Binding-site contacts:
Ligand atom CG2 contacts residue GLN1063 of chain 5.MA at 3.3 Å.
Ligand atom CD1 contacts residue ASN1072 of chain 5.MA at 4.0 Å.
Ligand atom SD contacts residue ASN1072 of chain 5.MA at 3.7 Å.
Ligand atom OH contacts residue GLN1063 of chain 5.MA at 3.7 Å.
Ligand atom CD1 contacts residue GLN1063 of chain 5.MA at 3.8 Å.
Ligand atom C contacts residue HIS1126 of chain 5.MA at 4.0 Å.
Ligand atom CD2 contacts residue PHE1125 of chain 5.MA at 4.2 Å (hydrophobic).
Ligand atom O contacts residue HIS1126 of chain 5.MA at 3.3 Å (h-bond).
Ligand atom CD1 contacts residue ASN1122 of chain 5.MA at 4.3 Å.
Ligand atom CG contacts residue HIS1126 of chain 5.MA at 4.3 Å.
Ligand atom CG contacts residue ASN1072 of chain 5.MA at 4.2 Å.
Ligand atom CG contacts residue THR1121 of chain 5.MA at 3.3 Å.
Ligand atom CZ contacts residue ASP182 of chain 5.KB at 4.0 Å.
Ligand atom CE2 contacts residue ASP182 of chain 5.KB at 4.1 Å.
Ligand atom C contacts residue GLN1063 of chain 5.MA at 3.9 Å.
Ligand atom CE1 contacts residue THR1121 of chain 5.MA at 3.9 Å.
Ligand atom CD2 contacts residue THR1121 of chain 5.MA at 4.0 Å.
Ligand atom OH contacts residue ASN1072 of chain 5.MA at 3.1 Å (h-bond).
Ligand atom CZ contacts residue GLN1063 of chain 5.MA at 4.1 Å.
Ligand atom CD2 contacts residue GLN1063 of chain 5.MA at 3.6 Å.
Ligand atom CB contacts residue THR1121 of chain 5.MA at 3.3 Å.
Ligand atom O contacts residue VAL1202 of chain 5.MA at 3.2 Å.
Ligand atom CD1 contacts residue THR1121 of chain 5.MA at 3.0 Å.
Ligand atom CD2 contacts residue HIS1126 of chain 5.MA at 3.4 Å.
Ligand atom CD2 contacts residue LEU1129 of chain 5.MA at 4.2 Å (hydrophobic).
Ligand atom CD1 contacts residue PHE1125 of chain 5.MA at 3.6 Å (hydrophobic).
Ligand atom OH contacts residue HIS1068 of chain 5.MA at 3.8 Å.
Ligand atom CD2 contacts residue THR1121 of chain 5.MA at 4.3 Å.
Ligand atom CE1 contacts residue ASN1072 of chain 5.MA at 3.3 Å.
Ligand atom CD2 contacts residue ALA1120 of chain 5.MA at 3.5 Å (hydrophobic).
Ligand atom C contacts residue VAL1202 of chain 5.MA at 4.2 Å (hydrophobic).
Ligand atom CD1 contacts residue TYR141 of chain 5.PB at 3.4 Å (hydrophobic).
Ligand atom CA contacts residue GLN1063 of chain 5.MA at 4.3 Å.
Ligand atom OH contacts residue ASP182 of chain 5.KB at 3.3 Å (salt-bridge).
Ligand atom CE2 contacts residue GLN1063 of chain 5.MA at 3.3 Å.
Ligand atom CG1 contacts residue TYR141 of chain 5.PB at 3.8 Å (hydrophobic).
Ligand atom OH contacts residue GLU183 of chain 5.KB at 4.0 Å.
Ligand atom CZ contacts residue ASN1072 of chain 5.MA at 3.5 Å.
Ligand atom O contacts residue THR1121 of chain 5.MA at 4.0 Å.
Ligand atom O contacts residue GLN1063 of chain 5.MA at 2.9 Å (h-bond).

Sequence of chain 5.PB:
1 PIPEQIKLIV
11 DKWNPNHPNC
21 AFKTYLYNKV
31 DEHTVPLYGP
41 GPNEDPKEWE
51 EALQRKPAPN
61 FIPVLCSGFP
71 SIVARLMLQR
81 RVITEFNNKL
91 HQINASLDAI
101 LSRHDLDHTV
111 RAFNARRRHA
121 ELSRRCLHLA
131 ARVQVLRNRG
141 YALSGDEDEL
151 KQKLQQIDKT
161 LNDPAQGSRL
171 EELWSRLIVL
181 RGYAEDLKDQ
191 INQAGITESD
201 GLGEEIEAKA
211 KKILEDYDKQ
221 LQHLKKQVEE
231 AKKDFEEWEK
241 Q

A protein and the small-molecule ligand that binds it are described below.
Small molecule (SMILES): CC[C@H](C)[C@H](N)C(=O)N[C@@H](CC(C)C)C(=O)N1CCC[C@H]1C(=O)N[C@@H](CCSC)C(=O)N[C@@H](Cc1ccc(O)cc1)C(=O)N[C@@H](CCCCN)C(=O)N[C@@H](CC(C)C)C(=O)N[C@@H](CO)C(=O)N1CCC[C@H]1C=O

Sequence of chain 5.KB:
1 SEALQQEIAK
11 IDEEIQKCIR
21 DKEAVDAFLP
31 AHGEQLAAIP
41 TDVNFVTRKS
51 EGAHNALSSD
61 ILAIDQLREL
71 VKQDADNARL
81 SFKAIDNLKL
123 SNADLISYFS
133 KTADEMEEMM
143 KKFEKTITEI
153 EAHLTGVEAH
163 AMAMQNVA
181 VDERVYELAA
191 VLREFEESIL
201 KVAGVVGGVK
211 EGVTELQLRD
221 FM

Sequence of chain 5.MA:
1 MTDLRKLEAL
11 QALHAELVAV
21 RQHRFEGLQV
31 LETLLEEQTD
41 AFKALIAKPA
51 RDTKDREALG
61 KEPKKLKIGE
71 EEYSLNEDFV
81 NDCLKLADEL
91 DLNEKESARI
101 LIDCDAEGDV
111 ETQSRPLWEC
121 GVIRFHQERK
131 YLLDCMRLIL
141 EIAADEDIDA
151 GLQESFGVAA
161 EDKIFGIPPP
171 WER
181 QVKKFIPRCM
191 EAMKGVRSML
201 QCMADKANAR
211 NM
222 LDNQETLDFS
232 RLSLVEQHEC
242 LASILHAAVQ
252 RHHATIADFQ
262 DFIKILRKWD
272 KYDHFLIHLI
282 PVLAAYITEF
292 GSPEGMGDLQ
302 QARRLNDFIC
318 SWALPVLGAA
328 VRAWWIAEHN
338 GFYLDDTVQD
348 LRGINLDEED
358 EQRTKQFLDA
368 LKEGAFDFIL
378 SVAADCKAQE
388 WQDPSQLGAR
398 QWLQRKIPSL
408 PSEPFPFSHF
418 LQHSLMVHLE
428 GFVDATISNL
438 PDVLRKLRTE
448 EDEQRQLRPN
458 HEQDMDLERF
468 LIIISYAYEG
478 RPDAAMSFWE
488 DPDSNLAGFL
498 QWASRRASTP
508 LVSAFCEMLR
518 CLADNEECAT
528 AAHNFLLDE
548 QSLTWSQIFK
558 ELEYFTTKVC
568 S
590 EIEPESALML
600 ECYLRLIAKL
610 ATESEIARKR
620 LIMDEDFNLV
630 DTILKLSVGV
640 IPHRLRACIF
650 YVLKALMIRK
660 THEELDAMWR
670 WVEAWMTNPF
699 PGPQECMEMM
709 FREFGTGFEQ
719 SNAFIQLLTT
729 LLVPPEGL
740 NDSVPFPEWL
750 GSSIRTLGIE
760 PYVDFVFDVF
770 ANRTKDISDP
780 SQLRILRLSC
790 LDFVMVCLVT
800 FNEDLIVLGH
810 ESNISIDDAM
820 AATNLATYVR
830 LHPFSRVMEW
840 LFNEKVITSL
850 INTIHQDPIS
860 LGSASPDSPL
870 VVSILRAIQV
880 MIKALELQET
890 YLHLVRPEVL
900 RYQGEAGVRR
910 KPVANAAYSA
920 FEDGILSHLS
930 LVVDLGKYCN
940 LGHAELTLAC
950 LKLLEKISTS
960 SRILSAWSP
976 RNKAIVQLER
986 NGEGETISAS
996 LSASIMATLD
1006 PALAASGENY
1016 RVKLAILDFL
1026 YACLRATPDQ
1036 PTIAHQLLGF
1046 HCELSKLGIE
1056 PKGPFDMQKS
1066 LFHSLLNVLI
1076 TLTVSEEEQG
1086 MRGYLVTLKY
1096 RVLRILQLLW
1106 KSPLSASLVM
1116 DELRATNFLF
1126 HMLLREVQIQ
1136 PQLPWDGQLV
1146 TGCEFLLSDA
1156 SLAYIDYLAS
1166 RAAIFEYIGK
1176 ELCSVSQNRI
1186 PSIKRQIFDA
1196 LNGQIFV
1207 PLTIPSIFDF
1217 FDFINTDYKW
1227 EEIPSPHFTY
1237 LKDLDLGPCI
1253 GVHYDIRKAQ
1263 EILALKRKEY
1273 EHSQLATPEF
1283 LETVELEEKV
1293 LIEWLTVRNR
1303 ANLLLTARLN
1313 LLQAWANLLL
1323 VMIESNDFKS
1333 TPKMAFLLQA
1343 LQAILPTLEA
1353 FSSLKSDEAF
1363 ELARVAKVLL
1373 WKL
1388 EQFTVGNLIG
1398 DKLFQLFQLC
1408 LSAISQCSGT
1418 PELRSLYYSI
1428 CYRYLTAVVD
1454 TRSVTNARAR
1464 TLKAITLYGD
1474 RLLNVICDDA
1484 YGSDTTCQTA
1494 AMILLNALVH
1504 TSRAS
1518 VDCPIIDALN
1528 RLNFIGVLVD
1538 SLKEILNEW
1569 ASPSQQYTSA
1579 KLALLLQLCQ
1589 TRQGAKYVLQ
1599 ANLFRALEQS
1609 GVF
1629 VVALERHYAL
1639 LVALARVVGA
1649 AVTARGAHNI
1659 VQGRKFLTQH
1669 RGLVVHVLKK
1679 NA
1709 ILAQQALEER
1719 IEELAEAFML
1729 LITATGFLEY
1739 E